Sequence of chain 1.A:
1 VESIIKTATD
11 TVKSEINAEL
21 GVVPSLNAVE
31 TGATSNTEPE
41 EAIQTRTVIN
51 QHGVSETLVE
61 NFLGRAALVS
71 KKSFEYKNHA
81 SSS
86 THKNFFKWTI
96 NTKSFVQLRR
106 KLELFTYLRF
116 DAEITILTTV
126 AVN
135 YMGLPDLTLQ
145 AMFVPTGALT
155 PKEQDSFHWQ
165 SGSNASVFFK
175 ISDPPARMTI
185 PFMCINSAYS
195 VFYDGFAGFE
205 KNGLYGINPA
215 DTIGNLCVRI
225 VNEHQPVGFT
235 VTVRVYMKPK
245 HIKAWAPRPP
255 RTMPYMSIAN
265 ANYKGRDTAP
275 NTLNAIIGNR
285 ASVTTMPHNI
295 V

Sequence of chain 1.C:
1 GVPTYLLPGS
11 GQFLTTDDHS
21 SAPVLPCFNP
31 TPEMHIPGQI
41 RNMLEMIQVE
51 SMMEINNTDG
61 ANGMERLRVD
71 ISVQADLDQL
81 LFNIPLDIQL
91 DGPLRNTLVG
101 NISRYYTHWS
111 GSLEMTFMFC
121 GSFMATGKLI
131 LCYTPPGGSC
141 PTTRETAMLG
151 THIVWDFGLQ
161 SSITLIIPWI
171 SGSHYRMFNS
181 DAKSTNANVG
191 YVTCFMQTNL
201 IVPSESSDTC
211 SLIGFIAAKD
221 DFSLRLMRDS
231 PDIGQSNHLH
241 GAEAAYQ

Binding-site contacts:
Ligand atom C2 contacts residue ASP91 of chain 1.C at 3.2 Å.
Ligand atom N5 contacts residue ASN275 of chain 1.A at 3.4 Å (h-bond).
Ligand atom C5 contacts residue PRO274 of chain 1.A at 3.9 Å (hydrophobic).
Ligand atom C3 contacts residue ARG104 of chain 1.C at 3.8 Å.
Ligand atom O1B contacts residue ARG104 of chain 1.C at 3.0 Å (salt-bridge).
Ligand atom C11 contacts residue ASP232 of chain 1.C at 3.6 Å.
Ligand atom C4 contacts residue ASP232 of chain 1.C at 3.4 Å.
Ligand atom C5 contacts residue ASN283 of chain 1.A at 3.8 Å.
Ligand atom C4 contacts residue PRO231 of chain 1.C at 3.6 Å (hydrophobic).
Ligand atom C11 contacts residue GLY234 of chain 1.C at 3.8 Å.
Ligand atom O10 contacts residue ASN275 of chain 1.A at 3.0 Å (h-bond).
Ligand atom O2 contacts residue GLY282 of chain 1.A at 3.8 Å.
Ligand atom C5 contacts residue ASN275 of chain 1.A at 3.5 Å.
Ligand atom O4 contacts residue ASN275 of chain 1.A at 3.0 Å (h-bond).
Ligand atom C5 contacts residue GLY282 of chain 1.A at 3.8 Å.
Ligand atom C4 contacts residue ASN275 of chain 1.A at 3.7 Å.
Ligand atom C5 contacts residue PRO231 of chain 1.C at 3.7 Å (hydrophobic).
Ligand atom O5 contacts residue ASN283 of chain 1.A at 3.7 Å.
Ligand atom O2 contacts residue PRO274 of chain 1.A at 3.4 Å.
Ligand atom O6 contacts residue GLY282 of chain 1.A at 3.5 Å.
Ligand atom O3 contacts residue ASP91 of chain 1.C at 3.5 Å.
Ligand atom C10 contacts residue ASN275 of chain 1.A at 3.3 Å.
Ligand atom C1 contacts residue ASN283 of chain 1.A at 3.4 Å.
Ligand atom O10 contacts residue ARG270 of chain 1.A at 3.6 Å.
Ligand atom O4 contacts residue ASP232 of chain 1.C at 2.8 Å (salt-bridge).
Ligand atom C11 contacts residue ILE233 of chain 1.C at 3.6 Å (hydrophobic).
Ligand atom C6 contacts residue ASN283 of chain 1.A at 3.8 Å.
Ligand atom N5 contacts residue PRO231 of chain 1.C at 3.0 Å (h-bond).
Ligand atom O6 contacts residue PRO274 of chain 1.A at 3.6 Å.
Ligand atom C1 contacts residue ARG104 of chain 1.C at 3.8 Å.
Ligand atom O6 contacts residue ASN283 of chain 1.A at 3.0 Å (h-bond).
Ligand atom C6 contacts residue ALA273 of chain 1.A at 3.8 Å (hydrophobic).
Ligand atom O7 contacts residue PRO274 of chain 1.A at 3.6 Å.
Ligand atom C6 contacts residue GLY282 of chain 1.A at 3.6 Å.
Ligand atom O6 contacts residue ALA273 of chain 1.A at 3.7 Å.
Ligand atom C10 contacts residue PRO231 of chain 1.C at 3.8 Å (hydrophobic).
Ligand atom O4 contacts residue ARG95 of chain 1.C at 3.5 Å.
Ligand atom O2 contacts residue ASP91 of chain 1.C at 2.5 Å (salt-bridge).
Ligand atom O4 contacts residue PRO231 of chain 1.C at 3.9 Å.
Ligand atom C11 contacts residue PRO231 of chain 1.C at 3.5 Å (hydrophobic).

A small-molecule ligand and the protein it binds are described below.
Small molecule (SMILES): CC(=O)N[C@@H]1[C@@H](O)[C@H](O[C@@H]2O[C@H](CO)[C@H](O)[C@H](O[C@]3(C(=O)O)C[C@H](O)[C@@H](NC(C)=O)[C@H]([C@H](O)[C@H](O)CO)O3)[C@H]2O)[C@@H](CO)O[C@H]1O